Binding-site contacts:
Ligand atom O7 contacts residue ASN546 of chain 1.C at 3.3 Å.
Ligand atom O5 contacts residue THR730 of chain 1.C at 4.3 Å.
Ligand atom C5 contacts residue ARG543 of chain 1.C at 3.5 Å.
Ligand atom C2 contacts residue ASN546 of chain 1.C at 2.6 Å.
Ligand atom C7 contacts residue THR730 of chain 1.C at 4.5 Å.
Ligand atom O6 contacts residue NAG1 of chain 1.HA at 2.4 Å (h-bond).
Ligand atom N2 contacts residue ASN546 of chain 1.C at 3.6 Å (h-bond).
Ligand atom O3 contacts residue THR730 of chain 1.C at 3.2 Å (h-bond).
Ligand atom O5 contacts residue ARG543 of chain 1.C at 4.1 Å.
Ligand atom O4 contacts residue ARG543 of chain 1.C at 4.3 Å.
Ligand atom C1 contacts residue ASN546 of chain 1.C at 1.5 Å.
Ligand atom C6 contacts residue ARG543 of chain 1.C at 3.4 Å.
Ligand atom C7 contacts residue ASN546 of chain 1.C at 3.6 Å.
Ligand atom C5 contacts residue THR730 of chain 1.C at 4.4 Å.
Ligand atom C7 contacts residue LEU729 of chain 1.C at 4.3 Å (hydrophobic).
Ligand atom O6 contacts residue ARG543 of chain 1.C at 2.4 Å (salt-bridge).
Ligand atom C5 contacts residue ASN546 of chain 1.C at 3.6 Å.
Ligand atom C3 contacts residue THR730 of chain 1.C at 3.5 Å.
Ligand atom O3 contacts residue ASN546 of chain 1.C at 3.7 Å.
Ligand atom N2 contacts residue THR730 of chain 1.C at 4.5 Å.
Ligand atom C4 contacts residue ASN546 of chain 1.C at 4.3 Å.
Ligand atom O4 contacts residue THR730 of chain 1.C at 4.2 Å.
Ligand atom O5 contacts residue ASN546 of chain 1.C at 2.3 Å (h-bond).
Ligand atom C2 contacts residue THR730 of chain 1.C at 3.5 Å.
Ligand atom C4 contacts residue THR730 of chain 1.C at 3.4 Å.
Ligand atom C6 contacts residue NAG1 of chain 1.HA at 3.5 Å.
Ligand atom O7 contacts residue THR730 of chain 1.C at 3.4 Å.
Ligand atom C3 contacts residue ASN546 of chain 1.C at 3.6 Å.
Ligand atom O7 contacts residue LEU729 of chain 1.C at 3.4 Å (h-bond).

A protein and the small-molecule ligand that binds it are described below.
Small molecule (SMILES): CC(=O)N[C@H]1[C@H](O[C@H]2[C@H](O)[C@@H](NC(C)=O)CO[C@@H]2CO)O[C@H](CO)[C@@H](O)[C@@H]1O

Sequence of chain 1.C:
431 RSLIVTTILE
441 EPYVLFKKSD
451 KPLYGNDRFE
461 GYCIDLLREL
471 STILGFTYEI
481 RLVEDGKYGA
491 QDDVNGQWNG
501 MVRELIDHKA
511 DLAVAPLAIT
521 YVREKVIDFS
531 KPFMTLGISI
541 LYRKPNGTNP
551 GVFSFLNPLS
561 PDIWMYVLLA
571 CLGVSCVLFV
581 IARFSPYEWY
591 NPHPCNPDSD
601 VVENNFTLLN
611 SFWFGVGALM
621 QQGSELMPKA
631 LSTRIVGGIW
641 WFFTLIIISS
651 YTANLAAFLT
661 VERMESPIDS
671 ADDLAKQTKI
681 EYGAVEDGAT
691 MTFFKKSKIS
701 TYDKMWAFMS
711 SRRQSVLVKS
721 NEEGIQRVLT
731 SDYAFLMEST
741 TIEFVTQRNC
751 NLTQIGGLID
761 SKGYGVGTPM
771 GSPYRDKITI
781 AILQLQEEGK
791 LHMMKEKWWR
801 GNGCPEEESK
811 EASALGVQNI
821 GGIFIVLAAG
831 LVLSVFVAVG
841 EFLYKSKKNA